The protein below binds the small molecule below.
Small molecule (SMILES): O=C(Nc1ccccc1N1CCNCC1)c1csc(-n2ncc3ccccc32)n1

Binding-site contacts:
Ligand atom C20 contacts residue ALA36 of chain 1.A at 3.7 Å (hydrophobic).
Ligand atom C16 contacts residue LEU137 of chain 1.A at 3.5 Å (hydrophobic).
Ligand atom C08 contacts residue TYR20 of chain 1.A at 3.4 Å (hydrophobic).
Ligand atom C23 contacts residue TYR86 of chain 1.A at 3.9 Å (hydrophobic).
Ligand atom S19 contacts residue ALA36 of chain 1.A at 3.5 Å.
Ligand atom N22 contacts residue CYS87 of chain 1.A at 3.3 Å (h-bond).
Ligand atom C12 contacts residue SER147 of chain 1.A at 3.3 Å.
Ligand atom N17 contacts residue VAL23 of chain 1.A at 3.8 Å.
Ligand atom C26 contacts residue LEU15 of chain 1.A at 3.4 Å (hydrophobic).
Ligand atom C27 contacts residue GLU91 of chain 1.A at 3.6 Å.
Ligand atom C02 contacts residue GLU55 of chain 1.A at 3.6 Å.
Ligand atom S19 contacts residue CYS87 of chain 1.A at 3.6 Å (h-bond).
Ligand atom C20 contacts residue GLU85 of chain 1.A at 3.1 Å.
Ligand atom N10 contacts residue GLU91 of chain 1.A at 2.6 Å (salt-bridge).
Ligand atom C09 contacts residue GLU91 of chain 1.A at 3.3 Å.
Ligand atom C18 contacts residue LEU137 of chain 1.A at 3.3 Å (hydrophobic).
Ligand atom C11 contacts residue GLU91 of chain 1.A at 3.6 Å.
Ligand atom N22 contacts residue TYR86 of chain 1.A at 3.8 Å.
Ligand atom C06 contacts residue ASP148 of chain 1.A at 3.6 Å.
Ligand atom S19 contacts residue GLU85 of chain 1.A at 2.9 Å (salt-bridge).
Ligand atom C20 contacts residue LEU137 of chain 1.A at 3.6 Å (hydrophobic).
Ligand atom C09 contacts residue TYR20 of chain 1.A at 3.6 Å (hydrophobic).
Ligand atom C27 contacts residue LEU15 of chain 1.A at 3.8 Å (hydrophobic).
Ligand atom N21 contacts residue LEU137 of chain 1.A at 3.8 Å.
Ligand atom C01 contacts residue ASP148 of chain 1.A at 3.4 Å.
Ligand atom C12 contacts residue ASN135 of chain 1.A at 3.9 Å.
Ligand atom S19 contacts residue LEU137 of chain 1.A at 3.7 Å.
Ligand atom C23 contacts residue CYS87 of chain 1.A at 3.1 Å (hydrophobic).
Ligand atom C11 contacts residue SER147 of chain 1.A at 3.8 Å.
Ligand atom O15 contacts residue VAL68 of chain 1.A at 3.8 Å.
Ligand atom C06 contacts residue TYR20 of chain 1.A at 3.8 Å (hydrophobic).
Ligand atom N17 contacts residue LEU137 of chain 1.A at 3.3 Å.
Ligand atom C02 contacts residue ASP148 of chain 1.A at 3.9 Å.
Ligand atom N22 contacts residue LEU15 of chain 1.A at 3.9 Å.
Ligand atom C02 contacts residue LYS38 of chain 1.A at 3.6 Å.
Ligand atom S19 contacts residue TYR86 of chain 1.A at 3.8 Å.
Ligand atom N10 contacts residue GLU134 of chain 1.A at 3.1 Å (salt-bridge).
Ligand atom C11 contacts residue LEU137 of chain 1.A at 3.8 Å (hydrophobic).
Ligand atom O15 contacts residue LEU84 of chain 1.A at 3.4 Å.
Ligand atom C11 contacts residue GLU134 of chain 1.A at 3.2 Å.

Sequence of chain 1.A:
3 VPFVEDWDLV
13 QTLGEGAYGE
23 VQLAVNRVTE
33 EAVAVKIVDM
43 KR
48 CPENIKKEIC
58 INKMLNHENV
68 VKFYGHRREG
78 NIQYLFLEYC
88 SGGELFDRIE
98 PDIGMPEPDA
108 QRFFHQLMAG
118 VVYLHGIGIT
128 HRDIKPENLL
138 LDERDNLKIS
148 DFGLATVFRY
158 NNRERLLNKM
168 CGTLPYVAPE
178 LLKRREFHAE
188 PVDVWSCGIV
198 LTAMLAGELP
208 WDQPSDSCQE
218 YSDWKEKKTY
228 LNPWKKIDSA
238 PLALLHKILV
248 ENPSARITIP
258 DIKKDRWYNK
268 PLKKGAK